Binding-site contacts:
Ligand atom C4 contacts residue LEU196 of chain 2.D at 3.8 Å (hydrophobic).
Ligand atom C7 contacts residue ILE249 of chain 2.B at 3.8 Å (hydrophobic).
Ligand atom C8 contacts residue LEU252 of chain 2.B at 3.7 Å (hydrophobic).
Ligand atom N7 contacts residue TYR191 of chain 2.D at 2.8 Å (h-bond).
Ligand atom C19 contacts residue LEU252 of chain 2.B at 3.8 Å (hydrophobic).
Ligand atom N7 contacts residue TRP208 of chain 2.D at 3.4 Å.
Ligand atom C18 contacts residue LEU248 of chain 2.D at 3.9 Å (hydrophobic).
Ligand atom N2 contacts residue LEU196 of chain 2.D at 3.8 Å.
Ligand atom C19 contacts residue TRP190 of chain 2.D at 3.7 Å (hydrophobic).
Ligand atom O1 contacts residue TRP208 of chain 2.D at 3.3 Å (h-bond).
Ligand atom C26 contacts residue TYR191 of chain 2.D at 3.9 Å (hydrophobic).
Ligand atom O1 contacts residue TYR191 of chain 2.D at 3.1 Å (h-bond).
Ligand atom S1 contacts residue TRP208 of chain 2.D at 3.9 Å.
Ligand atom C22 contacts residue TRP190 of chain 2.D at 3.9 Å (hydrophobic).
Ligand atom N4 contacts residue LEU196 of chain 2.D at 3.7 Å.
Ligand atom S1 contacts residue TYR191 of chain 2.D at 3.6 Å.
Ligand atom C22 contacts residue PHE189 of chain 2.D at 3.4 Å (hydrophobic).
Ligand atom O1 contacts residue TRP190 of chain 2.D at 3.2 Å.
Ligand atom C26 contacts residue TRP208 of chain 2.D at 3.8 Å (hydrophobic).
Ligand atom C1 contacts residue PHE189 of chain 2.D at 3.9 Å (hydrophobic).
Ligand atom C20 contacts residue TRP190 of chain 2.D at 3.4 Å (hydrophobic).
Ligand atom C20 contacts residue LEU251 of chain 2.D at 3.7 Å (hydrophobic).
Ligand atom C18 contacts residue PHE189 of chain 2.D at 3.6 Å (hydrophobic).
Ligand atom C19 contacts residue LEU248 of chain 2.D at 3.7 Å (hydrophobic).
Ligand atom C21 contacts residue TRP190 of chain 2.D at 3.4 Å (hydrophobic).
Ligand atom C17 contacts residue PHE189 of chain 2.D at 3.5 Å (hydrophobic).
Ligand atom C14 contacts residue GLY256 of chain 2.D at 3.5 Å.
Ligand atom C3 contacts residue MET234 of chain 2.B at 3.6 Å (hydrophobic).
Ligand atom N4 contacts residue ILE249 of chain 2.B at 3.8 Å.
Ligand atom C26 contacts residue PRO193 of chain 2.D at 3.7 Å (hydrophobic).
Ligand atom C5 contacts residue PHE189 of chain 2.D at 3.6 Å (hydrophobic).
Ligand atom S1 contacts residue TRP190 of chain 2.D at 3.7 Å.
Ligand atom C19 contacts residue LEU251 of chain 2.D at 3.8 Å (hydrophobic).
Ligand atom C3 contacts residue LEU196 of chain 2.D at 3.8 Å (hydrophobic).
Ligand atom C23 contacts residue TYR191 of chain 2.D at 3.9 Å (hydrophobic).
Ligand atom N1 contacts residue PHE189 of chain 2.D at 2.9 Å (h-bond).
Ligand atom O2 contacts residue TRP190 of chain 2.D at 3.9 Å.
Ligand atom C11 contacts residue LYS253 of chain 2.B at 3.9 Å.
Ligand atom C10 contacts residue LYS253 of chain 2.B at 3.9 Å.
Ligand atom O2 contacts residue TRP208 of chain 2.D at 3.7 Å.

Sequence of chain 2.D:
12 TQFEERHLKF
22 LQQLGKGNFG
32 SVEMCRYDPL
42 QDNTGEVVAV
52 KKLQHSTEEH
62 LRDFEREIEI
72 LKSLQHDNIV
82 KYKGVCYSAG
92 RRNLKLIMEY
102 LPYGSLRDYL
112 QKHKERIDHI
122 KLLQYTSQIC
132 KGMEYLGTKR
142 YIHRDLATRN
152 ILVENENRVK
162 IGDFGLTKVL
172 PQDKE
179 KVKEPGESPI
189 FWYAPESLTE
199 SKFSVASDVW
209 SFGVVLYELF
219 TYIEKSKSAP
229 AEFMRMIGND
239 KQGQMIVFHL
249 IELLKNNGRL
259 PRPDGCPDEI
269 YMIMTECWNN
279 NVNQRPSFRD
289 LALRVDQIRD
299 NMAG

Sequence of chain 2.B:
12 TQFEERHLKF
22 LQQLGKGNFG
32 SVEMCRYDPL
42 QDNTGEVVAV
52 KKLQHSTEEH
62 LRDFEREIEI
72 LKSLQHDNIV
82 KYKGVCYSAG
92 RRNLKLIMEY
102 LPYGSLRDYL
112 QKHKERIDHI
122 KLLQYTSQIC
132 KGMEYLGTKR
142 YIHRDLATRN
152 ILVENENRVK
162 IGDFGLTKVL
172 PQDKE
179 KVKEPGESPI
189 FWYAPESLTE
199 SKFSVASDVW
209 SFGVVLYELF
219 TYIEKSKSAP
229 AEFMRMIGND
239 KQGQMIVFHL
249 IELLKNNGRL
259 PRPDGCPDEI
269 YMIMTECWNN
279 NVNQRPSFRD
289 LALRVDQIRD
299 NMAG

This protein binds this small molecule.
Small molecule (SMILES): Cc1cnc(Nc2ccc(N3CCN(C)CC3)cc2)nc1Nc1cccc(S(=O)(=O)NC(C)(C)C)c1